Sequence of chain 1.A:
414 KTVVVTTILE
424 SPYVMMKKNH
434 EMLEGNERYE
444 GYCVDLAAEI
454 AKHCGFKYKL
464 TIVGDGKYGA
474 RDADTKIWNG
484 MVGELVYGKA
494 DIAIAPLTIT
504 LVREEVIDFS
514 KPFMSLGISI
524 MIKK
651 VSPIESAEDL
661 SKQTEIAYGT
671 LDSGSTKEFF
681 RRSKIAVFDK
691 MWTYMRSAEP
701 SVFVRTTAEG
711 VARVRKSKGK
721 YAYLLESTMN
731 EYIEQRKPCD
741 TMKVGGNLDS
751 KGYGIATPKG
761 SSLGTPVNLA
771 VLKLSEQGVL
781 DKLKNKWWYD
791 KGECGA

This small molecule binds to this protein.
Small molecule (SMILES): N[C@@H](CCC(=O)O)C(=O)O

Binding-site contacts:
Ligand atom N contacts residue THR501 of chain 1.A at 3.5 Å (h-bond).
Ligand atom OE2 contacts residue LEU671 of chain 1.A at 4.0 Å.
Ligand atom OE2 contacts residue GLU726 of chain 1.A at 3.6 Å (salt-bridge).
Ligand atom OE1 contacts residue GLU726 of chain 1.A at 3.0 Å (salt-bridge).
Ligand atom C contacts residue PRO499 of chain 1.A at 3.8 Å (hydrophobic).
Ligand atom CA contacts residue GLU726 of chain 1.A at 3.7 Å.
Ligand atom C contacts residue THR501 of chain 1.A at 3.2 Å.
Ligand atom OE2 contacts residue THR676 of chain 1.A at 3.3 Å (h-bond).
Ligand atom C contacts residue TYR471 of chain 1.A at 3.7 Å (hydrophobic).
Ligand atom O contacts residue LEU500 of chain 1.A at 3.4 Å.
Ligand atom CG contacts residue GLU726 of chain 1.A at 3.2 Å.
Ligand atom CD contacts residue THR676 of chain 1.A at 3.8 Å.
Ligand atom N contacts residue GLU726 of chain 1.A at 4.0 Å.
Ligand atom O contacts residue PRO499 of chain 1.A at 2.9 Å (h-bond).
Ligand atom CG contacts residue TYR471 of chain 1.A at 4.1 Å (hydrophobic).
Ligand atom CA contacts residue PRO499 of chain 1.A at 4.0 Å (hydrophobic).
Ligand atom OE2 contacts residue SER675 of chain 1.A at 3.1 Å (h-bond).
Ligand atom CB contacts residue TYR471 of chain 1.A at 3.5 Å (hydrophobic).
Ligand atom OE2 contacts residue GLY674 of chain 1.A at 3.5 Å.
Ligand atom O contacts residue THR501 of chain 1.A at 3.2 Å (h-bond).
Ligand atom CB contacts residue SER675 of chain 1.A at 4.1 Å.
Ligand atom CD contacts residue LEU671 of chain 1.A at 3.7 Å (hydrophobic).
Ligand atom CG contacts residue LEU671 of chain 1.A at 3.6 Å (hydrophobic).
Ligand atom CD contacts residue GLU726 of chain 1.A at 3.0 Å.
Ligand atom CA contacts residue THR501 of chain 1.A at 3.3 Å.
Ligand atom OE1 contacts residue THR676 of chain 1.A at 3.5 Å (h-bond).
Ligand atom C contacts residue ARG506 of chain 1.A at 3.8 Å.
Ligand atom O contacts residue ARG506 of chain 1.A at 3.9 Å.
Ligand atom N contacts residue PRO499 of chain 1.A at 3.0 Å (h-bond).
Ligand atom OXT contacts residue THR501 of chain 1.A at 3.6 Å (h-bond).
Ligand atom OXT contacts residue GLY674 of chain 1.A at 3.9 Å.
Ligand atom O contacts residue TYR471 of chain 1.A at 3.1 Å.
Ligand atom OE1 contacts residue LEU671 of chain 1.A at 3.9 Å.
Ligand atom C contacts residue SER675 of chain 1.A at 4.1 Å.
Ligand atom CB contacts residue GLU726 of chain 1.A at 3.9 Å.
Ligand atom OXT contacts residue SER675 of chain 1.A at 3.2 Å.
Ligand atom OXT contacts residue TYR471 of chain 1.A at 3.9 Å.
Ligand atom N contacts residue TYR471 of chain 1.A at 3.9 Å.
Ligand atom OXT contacts residue ARG506 of chain 1.A at 2.9 Å (salt-bridge).
Ligand atom N contacts residue TYR753 of chain 1.A at 3.6 Å.